Sequence of chain 2.A:
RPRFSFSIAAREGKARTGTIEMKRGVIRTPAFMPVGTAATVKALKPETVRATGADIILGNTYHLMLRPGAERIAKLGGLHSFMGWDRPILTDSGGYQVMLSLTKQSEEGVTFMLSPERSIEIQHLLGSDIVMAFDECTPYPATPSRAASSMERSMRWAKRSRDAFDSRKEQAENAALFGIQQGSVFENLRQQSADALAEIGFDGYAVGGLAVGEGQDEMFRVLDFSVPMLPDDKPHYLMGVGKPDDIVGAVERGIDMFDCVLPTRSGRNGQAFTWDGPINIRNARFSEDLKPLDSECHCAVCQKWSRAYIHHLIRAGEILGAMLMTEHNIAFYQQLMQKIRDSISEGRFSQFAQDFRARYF

Binding-site contacts:
Ligand atom N1 contacts residue ASP156 of chain 2.A at 2.7 Å (salt-bridge).
Ligand atom N4 contacts residue LEU231 of chain 2.A at 2.8 Å (h-bond).
Ligand atom C4 contacts residue TYR106 of chain 2.A at 3.3 Å (hydrophobic).
Ligand atom N3 contacts residue TYR106 of chain 2.A at 3.6 Å.
Ligand atom C3 contacts residue ASP102 of chain 2.A at 3.6 Å.
Ligand atom O1 contacts residue GLY230 of chain 2.A at 2.9 Å (h-bond).
Ligand atom C3 contacts residue TYR106 of chain 2.A at 3.4 Å (hydrophobic).
Ligand atom N2 contacts residue ILE201 of chain 2.A at 3.6 Å.
Ligand atom C1 contacts residue TYR106 of chain 2.A at 3.7 Å (hydrophobic).
Ligand atom C5 contacts residue GLY230 of chain 2.A at 3.9 Å.
Ligand atom O1 contacts residue ASP156 of chain 2.A at 3.7 Å.
Ligand atom C1 contacts residue MET260 of chain 2.A at 3.8 Å (hydrophobic).
Ligand atom C6 contacts residue TYR106 of chain 2.A at 3.5 Å (hydrophobic).
Ligand atom C7 contacts residue GLY230 of chain 2.A at 3.9 Å.
Ligand atom C2 contacts residue MET260 of chain 2.A at 3.8 Å (hydrophobic).
Ligand atom C2 contacts residue TYR106 of chain 2.A at 3.8 Å (hydrophobic).
Ligand atom O1 contacts residue GLN203 of chain 2.A at 3.0 Å (h-bond).
Ligand atom C7 contacts residue TYR106 of chain 2.A at 3.8 Å (hydrophobic).
Ligand atom C7 contacts residue CYS158 of chain 2.A at 3.6 Å (hydrophobic).
Ligand atom C8 contacts residue ASP102 of chain 2.A at 3.5 Å.
Ligand atom C8 contacts residue MET260 of chain 2.A at 3.7 Å (hydrophobic).
Ligand atom N4 contacts residue MET260 of chain 2.A at 3.2 Å (h-bond).
Ligand atom C7 contacts residue GLN203 of chain 2.A at 3.9 Å.
Ligand atom N3 contacts residue ASP102 of chain 2.A at 2.7 Å (salt-bridge).
Ligand atom O1 contacts residue CYS158 of chain 2.A at 3.1 Å (h-bond).
Ligand atom C5 contacts residue TYR106 of chain 2.A at 3.3 Å (hydrophobic).
Ligand atom N2 contacts residue ASP102 of chain 2.A at 2.8 Å (salt-bridge).
Ligand atom C2 contacts residue ASP102 of chain 2.A at 3.6 Å.
Ligand atom N3 contacts residue MET260 of chain 2.A at 3.3 Å.
Ligand atom C8 contacts residue ASP156 of chain 2.A at 3.6 Å.
Ligand atom N1 contacts residue GLN203 of chain 2.A at 3.9 Å.
Ligand atom C6 contacts residue LEU231 of chain 2.A at 4.0 Å (hydrophobic).
Ligand atom N2 contacts residue ASP156 of chain 2.A at 2.8 Å (salt-bridge).
Ligand atom C6 contacts residue MET260 of chain 2.A at 3.5 Å (hydrophobic).
Ligand atom C3 contacts residue MET260 of chain 2.A at 3.7 Å (hydrophobic).
Ligand atom N2 contacts residue SER103 of chain 2.A at 3.6 Å (h-bond).
Ligand atom C7 contacts residue ASP156 of chain 2.A at 3.6 Å.
Ligand atom N4 contacts residue TYR106 of chain 2.A at 3.6 Å.
Ligand atom C5 contacts residue CYS158 of chain 2.A at 3.9 Å (hydrophobic).
Ligand atom O1 contacts residue GLY229 of chain 2.A at 3.3 Å.

This small molecule binds to this protein.
Small molecule (SMILES): Nc1ccc2nc(N)nc(O)c2c1